This small molecule binds to this protein.
Small molecule (SMILES): O=C(Cc1cccc(Cl)c1)Nc1cncc2cccnc12

Binding-site contacts:
Ligand atom N2 contacts residue ASN142 of chain 1.A at 3.9 Å.
Ligand atom CL contacts residue HIS41 of chain 1.A at 3.3 Å.
Ligand atom C1 contacts residue ARG188 of chain 1.A at 3.7 Å.
Ligand atom N1 contacts residue PHE140 of chain 1.A at 3.7 Å.
Ligand atom C contacts residue HIS164 of chain 1.A at 3.8 Å.
Ligand atom N1 contacts residue SER144 of chain 1.A at 3.6 Å (h-bond).
Ligand atom C2 contacts residue ARG188 of chain 1.A at 3.8 Å.
Ligand atom C9 contacts residue LEU141 of chain 1.A at 3.8 Å (hydrophobic).
Ligand atom C13 contacts residue ASN142 of chain 1.A at 3.8 Å.
Ligand atom C10 contacts residue PHE140 of chain 1.A at 3.9 Å (hydrophobic).
Ligand atom CL contacts residue MET165 of chain 1.A at 3.9 Å.
Ligand atom C8 contacts residue CYS145 of chain 1.A at 3.8 Å (hydrophobic).
Ligand atom CL contacts residue HIS164 of chain 1.A at 3.7 Å.
Ligand atom C3 contacts residue GLN189 of chain 1.A at 3.5 Å.
Ligand atom C15 contacts residue HIS164 of chain 1.A at 3.2 Å.
Ligand atom C10 contacts residue LEU141 of chain 1.A at 3.7 Å (hydrophobic).
Ligand atom C contacts residue MET49 of chain 1.A at 3.7 Å (hydrophobic).
Ligand atom C12 contacts residue GLU166 of chain 1.A at 3.8 Å.
Ligand atom C10 contacts residue GLU166 of chain 1.A at 3.7 Å.
Ligand atom N1 contacts residue GLU166 of chain 1.A at 3.8 Å.
Ligand atom C11 contacts residue GLU166 of chain 1.A at 3.4 Å.
Ligand atom C9 contacts residue PHE140 of chain 1.A at 3.3 Å (hydrophobic).
Ligand atom C1 contacts residue MET165 of chain 1.A at 3.5 Å (hydrophobic).
Ligand atom C12 contacts residue ASN142 of chain 1.A at 3.6 Å.
Ligand atom O contacts residue MET165 of chain 1.A at 3.5 Å.
Ligand atom C9 contacts residue GLU166 of chain 1.A at 3.5 Å.
Ligand atom CL contacts residue ASP187 of chain 1.A at 3.2 Å.
Ligand atom C10 contacts residue ASN142 of chain 1.A at 3.8 Å.
Ligand atom C1 contacts residue MET49 of chain 1.A at 3.4 Å (hydrophobic).
Ligand atom N1 contacts residue HIS163 of chain 1.A at 2.8 Å (h-bond).
Ligand atom C11 contacts residue LEU141 of chain 1.A at 3.6 Å (hydrophobic).
Ligand atom C contacts residue MET165 of chain 1.A at 3.6 Å (hydrophobic).
Ligand atom C15 contacts residue HIS41 of chain 1.A at 3.8 Å.
Ligand atom C2 contacts residue MET49 of chain 1.A at 3.7 Å (hydrophobic).
Ligand atom N contacts residue CYS145 of chain 1.A at 3.6 Å.
Ligand atom O contacts residue GLU166 of chain 1.A at 3.1 Å (salt-bridge).
Ligand atom C8 contacts residue HIS163 of chain 1.A at 3.2 Å.
Ligand atom C2 contacts residue GLN189 of chain 1.A at 3.6 Å.
Ligand atom C11 contacts residue ASN142 of chain 1.A at 3.5 Å.
Ligand atom C11 contacts residue PHE140 of chain 1.A at 3.6 Å (hydrophobic).

Sequence of chain 1.A:
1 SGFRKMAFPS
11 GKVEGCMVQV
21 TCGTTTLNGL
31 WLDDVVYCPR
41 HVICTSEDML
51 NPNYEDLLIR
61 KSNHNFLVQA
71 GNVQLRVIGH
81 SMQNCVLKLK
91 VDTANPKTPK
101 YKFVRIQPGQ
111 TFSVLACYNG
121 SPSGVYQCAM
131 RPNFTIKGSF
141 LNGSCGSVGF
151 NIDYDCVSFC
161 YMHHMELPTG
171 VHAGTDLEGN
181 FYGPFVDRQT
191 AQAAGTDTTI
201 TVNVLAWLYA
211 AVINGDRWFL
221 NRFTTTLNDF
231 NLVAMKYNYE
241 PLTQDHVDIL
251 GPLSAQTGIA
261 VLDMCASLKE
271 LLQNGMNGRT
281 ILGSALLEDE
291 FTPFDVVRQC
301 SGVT

Sequence of chain 2.A:
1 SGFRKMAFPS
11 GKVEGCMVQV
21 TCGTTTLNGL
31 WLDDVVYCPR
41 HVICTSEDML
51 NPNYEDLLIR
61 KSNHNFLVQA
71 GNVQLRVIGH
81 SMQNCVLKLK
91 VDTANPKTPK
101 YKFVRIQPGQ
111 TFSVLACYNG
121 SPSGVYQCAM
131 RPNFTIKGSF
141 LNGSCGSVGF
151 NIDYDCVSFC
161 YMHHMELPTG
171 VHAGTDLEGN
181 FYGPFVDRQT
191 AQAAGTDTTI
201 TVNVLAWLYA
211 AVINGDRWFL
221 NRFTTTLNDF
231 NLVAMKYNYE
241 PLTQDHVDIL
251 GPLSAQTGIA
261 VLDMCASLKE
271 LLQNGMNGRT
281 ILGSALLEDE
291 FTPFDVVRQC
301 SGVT